Sequence of chain 1.A:
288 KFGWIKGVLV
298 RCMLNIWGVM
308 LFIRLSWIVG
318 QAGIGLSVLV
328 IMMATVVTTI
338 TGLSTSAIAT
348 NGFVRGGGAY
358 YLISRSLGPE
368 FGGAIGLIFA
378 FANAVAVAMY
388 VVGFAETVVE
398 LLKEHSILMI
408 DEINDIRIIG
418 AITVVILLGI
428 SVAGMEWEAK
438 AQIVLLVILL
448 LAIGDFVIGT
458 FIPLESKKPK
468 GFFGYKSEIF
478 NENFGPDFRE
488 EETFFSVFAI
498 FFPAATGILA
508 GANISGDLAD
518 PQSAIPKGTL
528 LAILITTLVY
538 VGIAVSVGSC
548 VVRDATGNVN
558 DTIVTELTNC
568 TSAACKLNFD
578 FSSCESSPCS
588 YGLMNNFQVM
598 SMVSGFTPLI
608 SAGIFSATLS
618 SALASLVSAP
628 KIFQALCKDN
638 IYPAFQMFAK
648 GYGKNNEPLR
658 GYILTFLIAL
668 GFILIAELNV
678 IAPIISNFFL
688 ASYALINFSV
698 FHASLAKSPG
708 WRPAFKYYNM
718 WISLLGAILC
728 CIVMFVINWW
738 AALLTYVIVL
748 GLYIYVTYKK

Binding-site contacts:
Ligand atom CAM contacts residue TYR472 of chain 1.A at 3.9 Å (hydrophobic).
Ligand atom CAJ contacts residue VAL454 of chain 1.A at 4.2 Å (hydrophobic).
Ligand atom CAM contacts residue SER474 of chain 1.A at 3.4 Å.
Ligand atom OAF contacts residue SER474 of chain 1.A at 3.9 Å.
Ligand atom CBG contacts residue TYR472 of chain 1.A at 4.0 Å (hydrophobic).
Ligand atom CAB contacts residue LEU535 of chain 1.A at 4.1 Å (hydrophobic).
Ligand atom CAQ contacts residue GLY539 of chain 1.A at 4.3 Å.
Ligand atom CBA contacts residue GLY539 of chain 1.A at 4.1 Å.
Ligand atom CAU contacts residue PHE458 of chain 1.A at 3.5 Å (hydrophobic).
Ligand atom CAC contacts residue PHE458 of chain 1.A at 4.3 Å (hydrophobic).
Ligand atom CAK contacts residue TYR472 of chain 1.A at 4.2 Å (hydrophobic).
Ligand atom CAO contacts residue GLY539 of chain 1.A at 4.3 Å.
Ligand atom CAB contacts residue VAL536 of chain 1.A at 4.1 Å (hydrophobic).
Ligand atom CAY contacts residue TYR472 of chain 1.A at 3.8 Å (hydrophobic).
Ligand atom CAU contacts residue TYR472 of chain 1.A at 4.2 Å (hydrophobic).
Ligand atom CAT contacts residue TYR472 of chain 1.A at 4.1 Å (hydrophobic).
Ligand atom CAQ contacts residue SER543 of chain 1.A at 4.1 Å.
Ligand atom OAG contacts residue TYR472 of chain 1.A at 3.5 Å (h-bond).
Ligand atom CAP contacts residue SER543 of chain 1.A at 3.9 Å.
Ligand atom CAL contacts residue SER474 of chain 1.A at 3.8 Å.
Ligand atom CAI contacts residue TYR472 of chain 1.A at 4.4 Å (hydrophobic).
Ligand atom CAA contacts residue VAL536 of chain 1.A at 4.1 Å (hydrophobic).
Ligand atom CAS contacts residue PHE458 of chain 1.A at 4.1 Å (hydrophobic).
Ligand atom CAA contacts residue ILE540 of chain 1.A at 3.8 Å (hydrophobic).
Ligand atom CAX contacts residue SER474 of chain 1.A at 4.2 Å.
Ligand atom CBC contacts residue TYR472 of chain 1.A at 4.2 Å (hydrophobic).
Ligand atom CBF contacts residue TYR472 of chain 1.A at 4.0 Å (hydrophobic).
Ligand atom CAC contacts residue VAL454 of chain 1.A at 4.0 Å (hydrophobic).
Ligand atom CAZ contacts residue SER546 of chain 1.A at 4.3 Å.
Ligand atom CAI contacts residue SER546 of chain 1.A at 3.5 Å.
Ligand atom CBE contacts residue TYR472 of chain 1.A at 4.1 Å (hydrophobic).
Ligand atom CBE contacts residue SER543 of chain 1.A at 4.4 Å.
Ligand atom CAK contacts residue SER546 of chain 1.A at 4.0 Å.
Ligand atom CAM contacts residue LYS473 of chain 1.A at 4.0 Å.
Ligand atom CAQ contacts residue VAL542 of chain 1.A at 3.6 Å (hydrophobic).
Ligand atom CAP contacts residue GLY539 of chain 1.A at 3.5 Å.
Ligand atom CAA contacts residue VAL454 of chain 1.A at 4.2 Å (hydrophobic).
Ligand atom CAA contacts residue ILE450 of chain 1.A at 4.3 Å (hydrophobic).
Ligand atom CAK contacts residue VAL542 of chain 1.A at 4.1 Å (hydrophobic).
Ligand atom CBD contacts residue TYR472 of chain 1.A at 4.4 Å (hydrophobic).

This protein binds this small molecule.
Small molecule (SMILES): CC(C)CCC[C@@H](C)[C@H]1CC[C@H]2[C@@H]3CC=C4C[C@@H](OC(=O)CCC(=O)O)CC[C@]4(C)[C@H]3CC[C@]12C